Sequence of chain 1.A:
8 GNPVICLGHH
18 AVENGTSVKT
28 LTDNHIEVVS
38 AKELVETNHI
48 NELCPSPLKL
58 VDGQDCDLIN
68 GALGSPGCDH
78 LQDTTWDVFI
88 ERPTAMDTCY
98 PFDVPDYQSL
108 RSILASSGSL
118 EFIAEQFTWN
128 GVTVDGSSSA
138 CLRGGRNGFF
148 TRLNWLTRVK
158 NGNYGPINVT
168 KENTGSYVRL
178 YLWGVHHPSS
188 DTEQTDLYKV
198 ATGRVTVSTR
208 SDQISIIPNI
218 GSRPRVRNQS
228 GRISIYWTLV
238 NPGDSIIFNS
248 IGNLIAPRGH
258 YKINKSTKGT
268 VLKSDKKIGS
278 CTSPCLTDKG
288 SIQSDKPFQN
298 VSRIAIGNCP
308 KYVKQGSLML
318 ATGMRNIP

Binding-site contacts:
Ligand atom C2 contacts residue ASN297 of chain 1.A at 2.5 Å.
Ligand atom C8 contacts residue ASN297 of chain 1.A at 3.2 Å.
Ligand atom C3 contacts residue ASN297 of chain 1.A at 3.8 Å.
Ligand atom O5 contacts residue GLY313 of chain 1.A at 3.2 Å.
Ligand atom C1 contacts residue ASN297 of chain 1.A at 1.4 Å.
Ligand atom O5 contacts residue THR44 of chain 1.A at 4.1 Å.
Ligand atom O7 contacts residue ASN297 of chain 1.A at 3.5 Å (h-bond).
Ligand atom C8 contacts residue THR44 of chain 1.A at 4.2 Å.
Ligand atom C1 contacts residue THR44 of chain 1.A at 3.9 Å.
Ligand atom C7 contacts residue ASN297 of chain 1.A at 3.3 Å.
Ligand atom C5 contacts residue GLY313 of chain 1.A at 4.2 Å.
Ligand atom O5 contacts residue ASN297 of chain 1.A at 2.3 Å (h-bond).
Ligand atom C6 contacts residue GLY313 of chain 1.A at 4.0 Å.
Ligand atom O6 contacts residue GLY313 of chain 1.A at 2.9 Å (h-bond).
Ligand atom C8 contacts residue LYS286 of chain 1.A at 3.6 Å.
Ligand atom C1 contacts residue GLY313 of chain 1.A at 4.0 Å.
Ligand atom N2 contacts residue ASN297 of chain 1.A at 3.0 Å (h-bond).
Ligand atom C5 contacts residue ASN297 of chain 1.A at 3.6 Å.
Ligand atom C8 contacts residue VAL298 of chain 1.A at 3.9 Å (hydrophobic).
Ligand atom O6 contacts residue SER314 of chain 1.A at 3.9 Å.
Ligand atom C4 contacts residue ASN297 of chain 1.A at 4.2 Å.

The small molecule below binds the protein below.
Small molecule (SMILES): CC(=O)N[C@H]1[C@H](O[C@H]2[C@H](O)[C@@H](NC(C)=O)CO[C@@H]2CO)O[C@H](CO)[C@@H](O)[C@@H]1O